This protein binds this small molecule.
Small molecule (SMILES): CC(=O)N[C@H]1[C@H](O[C@H]2[C@H](O)[C@@H](NC(C)=O)CO[C@@H]2CO)O[C@H](CO)[C@@H](O)[C@@H]1O

Binding-site contacts:
Ligand atom C1 contacts residue ASN25 of chain 1.B at 1.4 Å.
Ligand atom C4 contacts residue ASN25 of chain 1.B at 4.2 Å.
Ligand atom C8 contacts residue LEU50 of chain 1.B at 4.1 Å (hydrophobic).
Ligand atom C8 contacts residue PHE24 of chain 1.B at 3.9 Å (hydrophobic).
Ligand atom C8 contacts residue GLY21 of chain 1.B at 3.9 Å.
Ligand atom N2 contacts residue GLY21 of chain 1.B at 4.5 Å.
Ligand atom C3 contacts residue ASN25 of chain 1.B at 3.8 Å.
Ligand atom C7 contacts residue GLY21 of chain 1.B at 3.9 Å.
Ligand atom C7 contacts residue ASN25 of chain 1.B at 3.9 Å.
Ligand atom C8 contacts residue PHE20 of chain 1.B at 3.9 Å (hydrophobic).
Ligand atom C5 contacts residue ASN25 of chain 1.B at 3.6 Å.
Ligand atom O5 contacts residue ASN25 of chain 1.B at 2.3 Å (h-bond).
Ligand atom N2 contacts residue ASN25 of chain 1.B at 2.9 Å (h-bond).
Ligand atom O7 contacts residue GLY21 of chain 1.B at 4.0 Å.
Ligand atom C2 contacts residue ASN25 of chain 1.B at 2.5 Å.
Ligand atom O7 contacts residue ASN25 of chain 1.B at 4.4 Å.

Sequence of chain 1.B:
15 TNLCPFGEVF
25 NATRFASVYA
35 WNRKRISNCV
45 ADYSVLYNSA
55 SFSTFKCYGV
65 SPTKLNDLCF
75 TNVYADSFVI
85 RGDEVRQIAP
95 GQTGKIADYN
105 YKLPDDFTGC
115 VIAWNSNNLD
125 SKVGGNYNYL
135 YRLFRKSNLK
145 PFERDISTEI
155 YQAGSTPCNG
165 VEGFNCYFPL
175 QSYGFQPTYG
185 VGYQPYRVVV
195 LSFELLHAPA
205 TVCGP